Sequence of chain 1.A:
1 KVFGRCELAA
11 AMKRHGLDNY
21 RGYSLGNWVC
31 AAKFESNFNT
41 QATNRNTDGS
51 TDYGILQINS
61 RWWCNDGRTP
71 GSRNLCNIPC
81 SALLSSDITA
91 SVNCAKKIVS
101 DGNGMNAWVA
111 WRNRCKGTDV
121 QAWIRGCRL

The small molecule below binds the protein below.
Small molecule (SMILES): c1ccc(-c2ccccn2)nc1

Binding-site contacts:
Ligand atom C6 contacts residue ASN46 of chain 1.A at 3.1 Å.
Ligand atom C10 contacts residue ASP52 of chain 1.A at 4.4 Å.
Ligand atom N8 contacts residue ASP52 of chain 1.A at 3.0 Å (salt-bridge).
Ligand atom C9 contacts residue GLU35 of chain 1.A at 3.7 Å.
Ligand atom C9 contacts residue V1 of chain 1.C at 3.1 Å.
Ligand atom C3 contacts residue V1 of chain 1.C at 4.3 Å.
Ligand atom C2 contacts residue O1 of chain 1.D at 3.5 Å.
Ligand atom N1 contacts residue ASP52 of chain 1.A at 4.1 Å.
Ligand atom C2 contacts residue ASN46 of chain 1.A at 4.3 Å.
Ligand atom C6 contacts residue O1 of chain 1.D at 3.6 Å.
Ligand atom C7 contacts residue VAL109 of chain 1.A at 3.8 Å (hydrophobic).
Ligand atom C10 contacts residue GLU35 of chain 1.A at 3.3 Å.
Ligand atom C9 contacts residue GLN57 of chain 1.A at 3.5 Å.
Ligand atom C12 contacts residue VAL109 of chain 1.A at 3.9 Å (hydrophobic).
Ligand atom C5 contacts residue V1 of chain 1.C at 4.4 Å.
Ligand atom C10 contacts residue ASN44 of chain 1.A at 4.4 Å.
Ligand atom N8 contacts residue GLU35 of chain 1.A at 4.4 Å.
Ligand atom C7 contacts residue V1 of chain 1.C at 3.0 Å.
Ligand atom C9 contacts residue O1 of chain 1.D at 3.8 Å.
Ligand atom C7 contacts residue O1 of chain 1.D at 3.5 Å.
Ligand atom N1 contacts residue ASN46 of chain 1.A at 3.0 Å (h-bond).
Ligand atom C2 contacts residue VAL109 of chain 1.A at 3.8 Å (hydrophobic).
Ligand atom C4 contacts residue VAL109 of chain 1.A at 4.5 Å (hydrophobic).
Ligand atom C12 contacts residue V1 of chain 1.C at 4.3 Å.
Ligand atom N8 contacts residue V1 of chain 1.C at 2.1 Å.
Ligand atom C2 contacts residue V1 of chain 1.C at 3.0 Å.
Ligand atom N8 contacts residue ASN46 of chain 1.A at 4.1 Å.
Ligand atom N1 contacts residue V1 of chain 1.C at 2.1 Å.
Ligand atom C6 contacts residue V1 of chain 1.C at 3.1 Å.
Ligand atom N8 contacts residue O1 of chain 1.D at 2.9 Å (h-bond).
Ligand atom C3 contacts residue VAL109 of chain 1.A at 3.7 Å (hydrophobic).
Ligand atom C12 contacts residue GLU35 of chain 1.A at 4.5 Å.
Ligand atom C10 contacts residue GLN57 of chain 1.A at 3.8 Å.
Ligand atom N1 contacts residue O1 of chain 1.D at 2.8 Å (h-bond).
Ligand atom C10 contacts residue V1 of chain 1.C at 4.4 Å.
Ligand atom C9 contacts residue ASP52 of chain 1.A at 3.1 Å.
Ligand atom C11 contacts residue GLU35 of chain 1.A at 3.7 Å.
Ligand atom C7 contacts residue ASP52 of chain 1.A at 4.2 Å.
Ligand atom C11 contacts residue PHE34 of chain 1.A at 4.2 Å (hydrophobic).
Ligand atom C9 contacts residue ASN44 of chain 1.A at 4.4 Å.